Binding-site contacts:
Ligand atom C2 contacts residue ASN1048 of chain 1.A at 2.5 Å.
Ligand atom C8 contacts residue ASN1048 of chain 1.A at 3.9 Å.
Ligand atom C5 contacts residue ASN1048 of chain 1.A at 3.6 Å.
Ligand atom C7 contacts residue ASN1048 of chain 1.A at 3.7 Å.
Ligand atom C1 contacts residue ASN1048 of chain 1.A at 1.4 Å.
Ligand atom O5 contacts residue ASN1048 of chain 1.A at 2.4 Å (h-bond).
Ligand atom C4 contacts residue ASN1048 of chain 1.A at 4.2 Å.
Ligand atom O6 contacts residue ALA680 of chain 1.A at 4.3 Å.
Ligand atom C3 contacts residue ASN1048 of chain 1.A at 3.8 Å.
Ligand atom N2 contacts residue ASN1048 of chain 1.A at 2.7 Å (h-bond).

Sequence of chain 1.A:
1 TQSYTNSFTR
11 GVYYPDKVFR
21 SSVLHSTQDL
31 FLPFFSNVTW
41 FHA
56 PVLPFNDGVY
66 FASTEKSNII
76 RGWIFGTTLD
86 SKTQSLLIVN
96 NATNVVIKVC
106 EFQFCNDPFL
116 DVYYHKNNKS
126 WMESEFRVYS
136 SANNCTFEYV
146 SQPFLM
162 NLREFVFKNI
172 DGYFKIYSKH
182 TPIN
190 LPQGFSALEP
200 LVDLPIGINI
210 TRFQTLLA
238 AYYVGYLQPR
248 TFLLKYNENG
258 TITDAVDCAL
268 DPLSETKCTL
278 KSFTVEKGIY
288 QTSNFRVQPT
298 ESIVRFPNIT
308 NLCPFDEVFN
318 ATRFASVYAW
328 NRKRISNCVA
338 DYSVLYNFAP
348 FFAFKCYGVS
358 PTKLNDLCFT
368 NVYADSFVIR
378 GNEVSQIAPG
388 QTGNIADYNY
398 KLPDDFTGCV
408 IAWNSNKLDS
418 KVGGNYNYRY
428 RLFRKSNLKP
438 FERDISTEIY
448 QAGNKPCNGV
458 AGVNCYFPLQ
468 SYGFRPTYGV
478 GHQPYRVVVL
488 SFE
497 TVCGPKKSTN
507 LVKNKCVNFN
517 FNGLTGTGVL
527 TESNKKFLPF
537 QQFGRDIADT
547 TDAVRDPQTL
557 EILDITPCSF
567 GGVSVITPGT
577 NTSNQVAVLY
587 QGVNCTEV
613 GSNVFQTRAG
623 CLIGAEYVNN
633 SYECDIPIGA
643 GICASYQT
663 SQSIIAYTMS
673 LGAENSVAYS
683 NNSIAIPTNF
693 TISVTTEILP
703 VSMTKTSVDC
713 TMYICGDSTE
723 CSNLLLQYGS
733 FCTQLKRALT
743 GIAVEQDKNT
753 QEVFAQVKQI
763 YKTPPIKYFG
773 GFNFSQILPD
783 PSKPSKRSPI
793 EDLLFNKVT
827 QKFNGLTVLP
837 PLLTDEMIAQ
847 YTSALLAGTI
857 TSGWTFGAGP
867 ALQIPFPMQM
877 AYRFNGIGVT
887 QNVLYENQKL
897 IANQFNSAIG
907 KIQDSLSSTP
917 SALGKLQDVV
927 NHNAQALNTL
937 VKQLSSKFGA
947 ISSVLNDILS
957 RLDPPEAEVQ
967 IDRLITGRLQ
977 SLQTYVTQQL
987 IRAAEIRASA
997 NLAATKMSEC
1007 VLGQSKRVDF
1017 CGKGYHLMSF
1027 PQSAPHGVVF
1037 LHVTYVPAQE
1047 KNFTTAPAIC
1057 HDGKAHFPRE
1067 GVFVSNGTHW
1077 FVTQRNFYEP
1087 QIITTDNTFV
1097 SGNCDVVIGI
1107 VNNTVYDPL

The protein below binds the small molecule below.
Small molecule (SMILES): CC(=O)N[C@@H]1[C@@H](O)[C@H](O)[C@@H](CO)O[C@H]1O